Sequence of chain 2.A:
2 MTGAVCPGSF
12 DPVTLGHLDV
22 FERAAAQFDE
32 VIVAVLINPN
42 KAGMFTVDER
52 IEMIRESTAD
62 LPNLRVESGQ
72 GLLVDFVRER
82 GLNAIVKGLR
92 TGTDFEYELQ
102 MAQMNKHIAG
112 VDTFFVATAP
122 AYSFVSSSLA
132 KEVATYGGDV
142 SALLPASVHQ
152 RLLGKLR

A protein and the small-molecule ligand that binds it are described below.
Small molecule (SMILES): Cc1ccc(C(=O)O)c(C(=O)O)n1

Binding-site contacts:
Ligand atom C3 contacts residue ARG91 of chain 2.A at 3.7 Å.
Ligand atom O1 contacts residue SER127 of chain 2.A at 3.5 Å.
Ligand atom C2 contacts residue LEU90 of chain 2.A at 4.1 Å (hydrophobic).
Ligand atom C1 contacts residue ARG91 of chain 2.A at 3.6 Å.
Ligand atom C1 contacts residue HIS18 of chain 2.A at 3.6 Å.
Ligand atom O1 contacts residue SER128 of chain 2.A at 4.4 Å.
Ligand atom C2 contacts residue HIS18 of chain 2.A at 4.5 Å.
Ligand atom C4 contacts residue THR94 of chain 2.A at 4.2 Å.
Ligand atom C4 contacts residue ARG91 of chain 2.A at 3.6 Å.
Ligand atom C2 contacts residue ARG91 of chain 2.A at 3.6 Å.
Ligand atom C contacts residue GLY17 of chain 2.A at 3.3 Å.
Ligand atom O contacts residue HIS18 of chain 2.A at 3.2 Å (h-bond).
Ligand atom C6 contacts residue SER127 of chain 2.A at 3.8 Å.
Ligand atom C7 contacts residue THR94 of chain 2.A at 4.2 Å.
Ligand atom C7 contacts residue LYS88 of chain 2.A at 4.0 Å.
Ligand atom C5 contacts residue ARG91 of chain 2.A at 3.5 Å.
Ligand atom N contacts residue HIS18 of chain 2.A at 3.2 Å (h-bond).
Ligand atom C6 contacts residue HIS18 of chain 2.A at 3.7 Å.
Ligand atom C5 contacts residue HIS18 of chain 2.A at 3.5 Å.
Ligand atom C4 contacts residue LYS88 of chain 2.A at 4.3 Å.
Ligand atom O2 contacts residue ARG91 of chain 2.A at 3.3 Å (salt-bridge).
Ligand atom C contacts residue THR119 of chain 2.A at 3.4 Å.
Ligand atom C6 contacts residue ARG91 of chain 2.A at 3.6 Å.
Ligand atom C6 contacts residue SER128 of chain 2.A at 4.1 Å.
Ligand atom C3 contacts residue THR94 of chain 2.A at 3.9 Å.
Ligand atom C1 contacts residue THR119 of chain 2.A at 4.3 Å.
Ligand atom C contacts residue ARG91 of chain 2.A at 4.3 Å.
Ligand atom C3 contacts residue LYS88 of chain 2.A at 4.2 Å.
Ligand atom O1 contacts residue ARG91 of chain 2.A at 2.7 Å (salt-bridge).
Ligand atom O contacts residue SER128 of chain 2.A at 3.1 Å (h-bond).
Ligand atom C7 contacts residue ARG91 of chain 2.A at 3.8 Å.
Ligand atom O contacts residue SER127 of chain 2.A at 3.6 Å.
Ligand atom O2 contacts residue THR94 of chain 2.A at 3.3 Å (h-bond).
Ligand atom C3 contacts residue GLY89 of chain 2.A at 3.3 Å.
Ligand atom C2 contacts residue GLY89 of chain 2.A at 3.5 Å.
Ligand atom C contacts residue HIS18 of chain 2.A at 3.5 Å.
Ligand atom O3 contacts residue ARG91 of chain 2.A at 4.4 Å.
Ligand atom N contacts residue ARG91 of chain 2.A at 3.7 Å.
Ligand atom O3 contacts residue LYS88 of chain 2.A at 3.4 Å (salt-bridge).
Ligand atom C2 contacts residue THR119 of chain 2.A at 4.3 Å.